Sequence of chain 1.E:
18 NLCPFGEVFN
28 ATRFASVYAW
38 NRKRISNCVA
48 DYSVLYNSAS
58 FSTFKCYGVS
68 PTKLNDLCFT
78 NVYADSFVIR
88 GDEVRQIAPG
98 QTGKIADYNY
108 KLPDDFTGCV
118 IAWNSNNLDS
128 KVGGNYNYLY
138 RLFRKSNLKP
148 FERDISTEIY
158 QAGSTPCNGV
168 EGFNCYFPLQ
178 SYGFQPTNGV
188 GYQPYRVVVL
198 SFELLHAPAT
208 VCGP

The protein below binds the small molecule below.
Small molecule (SMILES): CC(=O)N[C@@H]1[C@@H](O)[C@H](O)[C@@H](CO)O[C@H]1O

Binding-site contacts:
Ligand atom C7 contacts residue GLY23 of chain 1.E at 3.5 Å.
Ligand atom C3 contacts residue ASN27 of chain 1.E at 4.0 Å.
Ligand atom C8 contacts residue PHE26 of chain 1.E at 3.9 Å (hydrophobic).
Ligand atom C8 contacts residue GLY23 of chain 1.E at 3.8 Å.
Ligand atom C1 contacts residue ASN27 of chain 1.E at 1.5 Å.
Ligand atom C4 contacts residue ASN27 of chain 1.E at 4.3 Å.
Ligand atom O7 contacts residue GLY23 of chain 1.E at 3.0 Å.
Ligand atom C8 contacts residue PHE22 of chain 1.E at 3.6 Å (hydrophobic).
Ligand atom O7 contacts residue ASN27 of chain 1.E at 4.4 Å.
Ligand atom O7 contacts residue PHE22 of chain 1.E at 4.3 Å.
Ligand atom C5 contacts residue ASN27 of chain 1.E at 3.6 Å.
Ligand atom C8 contacts residue LEU52 of chain 1.E at 4.4 Å (hydrophobic).
Ligand atom O5 contacts residue ASN27 of chain 1.E at 2.3 Å (h-bond).
Ligand atom N2 contacts residue GLY23 of chain 1.E at 4.4 Å.
Ligand atom C2 contacts residue ASN27 of chain 1.E at 2.7 Å.
Ligand atom N2 contacts residue ASN27 of chain 1.E at 3.2 Å (h-bond).
Ligand atom C7 contacts residue PHE22 of chain 1.E at 4.3 Å (hydrophobic).
Ligand atom C7 contacts residue ASN27 of chain 1.E at 4.0 Å.